The small molecule below binds the protein below.
Small molecule (SMILES): OC[C@H]1O[C@@H](O[C@H]2[C@H](O)[C@H](O)[C@H](O[C@H]3[C@H](O)[C@H](O)[C@H](O[C@H]4[C@H](O)[C@H](O)[C@H](O[C@H]5[C@H](O)[C@H](O)[C@H](O[C@H]6[C@H](O)[C@H](O)[C@H](O)O[C@@H]6CO)O[C@@H]5CO)O[C@@H]4CO)O[C@@H]3CO)O[C@@H]2CO)[C@@H](O)[C@@H](O)[C@@H]1O

Binding-site contacts:
Ligand atom O3 contacts residue LYS48 of chain 1.A at 3.1 Å (salt-bridge).
Ligand atom O2 contacts residue ARG114 of chain 1.A at 3.4 Å (salt-bridge).
Ligand atom O4 contacts residue ARG154 of chain 1.A at 3.3 Å (salt-bridge).
Ligand atom O4 contacts residue ASN54 of chain 1.A at 3.5 Å (h-bond).
Ligand atom O2 contacts residue ASN54 of chain 1.A at 3.1 Å (h-bond).
Ligand atom C5 contacts residue LEU33 of chain 1.A at 3.5 Å (hydrophobic).
Ligand atom O6 contacts residue ARG114 of chain 1.A at 3.1 Å (salt-bridge).
Ligand atom O2 contacts residue ARG154 of chain 1.A at 3.1 Å (salt-bridge).
Ligand atom O3 contacts residue VAL157 of chain 1.A at 3.5 Å (h-bond).
Ligand atom O6 contacts residue LYS59 of chain 1.A at 3.0 Å (salt-bridge).
Ligand atom O4 contacts residue ASN115 of chain 1.A at 3.3 Å.
Ligand atom O3 contacts residue ASN61 of chain 1.A at 3.4 Å.
Ligand atom C5 contacts residue SER52 of chain 1.A at 3.3 Å.
Ligand atom O2 contacts residue SER118 of chain 1.A at 3.0 Å (h-bond).
Ligand atom C2 contacts residue VAL157 of chain 1.A at 3.5 Å (hydrophobic).
Ligand atom O2 contacts residue VAL157 of chain 1.A at 3.1 Å (h-bond).
Ligand atom O6 contacts residue GLU117 of chain 1.A at 3.1 Å (salt-bridge).
Ligand atom O2 contacts residue ASN115 of chain 1.A at 2.6 Å (h-bond).
Ligand atom C6 contacts residue ASP51 of chain 1.A at 3.5 Å.
Ligand atom C3 contacts residue LYS59 of chain 1.A at 3.4 Å.
Ligand atom C1 contacts residue GLU34 of chain 1.A at 3.5 Å.
Ligand atom O5 contacts residue LYS48 of chain 1.A at 3.2 Å (salt-bridge).
Ligand atom O2 contacts residue LYS48 of chain 1.A at 3.3 Å.
Ligand atom O3 contacts residue SER118 of chain 1.A at 2.6 Å (h-bond).
Ligand atom O6 contacts residue HIS113 of chain 1.A at 2.9 Å (h-bond).
Ligand atom O4 contacts residue TRP156 of chain 1.A at 3.5 Å.
Ligand atom O3 contacts residue ARG154 of chain 1.A at 3.1 Å (salt-bridge).
Ligand atom O3 contacts residue SER52 of chain 1.A at 3.3 Å.
Ligand atom C3 contacts residue GLU6 of chain 1.A at 3.5 Å.
Ligand atom O2 contacts residue SER52 of chain 1.A at 2.8 Å (h-bond).
Ligand atom O3 contacts residue GLU6 of chain 1.A at 2.8 Å (salt-bridge).
Ligand atom O4 contacts residue LYS48 of chain 1.A at 3.4 Å (salt-bridge).
Ligand atom O3 contacts residue LYS59 of chain 1.A at 2.4 Å (salt-bridge).
Ligand atom O5 contacts residue ARG154 of chain 1.A at 3.1 Å (salt-bridge).
Ligand atom C1 contacts residue LEU33 of chain 1.A at 3.4 Å (hydrophobic).
Ligand atom C2 contacts residue GLU34 of chain 1.A at 3.4 Å.
Ligand atom C3 contacts residue GLU34 of chain 1.A at 3.2 Å.
Ligand atom O4 contacts residue GLY116 of chain 1.A at 3.4 Å (h-bond).
Ligand atom O5 contacts residue LEU33 of chain 1.A at 3.5 Å (h-bond).
Ligand atom C6 contacts residue HIS113 of chain 1.A at 3.1 Å.

Sequence of chain 1.A:
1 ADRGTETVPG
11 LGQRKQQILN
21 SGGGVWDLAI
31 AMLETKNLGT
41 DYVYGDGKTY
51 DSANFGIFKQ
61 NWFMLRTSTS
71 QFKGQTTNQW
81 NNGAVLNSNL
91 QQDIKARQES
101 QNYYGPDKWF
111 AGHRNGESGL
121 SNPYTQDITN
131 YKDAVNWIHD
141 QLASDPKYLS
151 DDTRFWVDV